Sequence of chain 1.A:
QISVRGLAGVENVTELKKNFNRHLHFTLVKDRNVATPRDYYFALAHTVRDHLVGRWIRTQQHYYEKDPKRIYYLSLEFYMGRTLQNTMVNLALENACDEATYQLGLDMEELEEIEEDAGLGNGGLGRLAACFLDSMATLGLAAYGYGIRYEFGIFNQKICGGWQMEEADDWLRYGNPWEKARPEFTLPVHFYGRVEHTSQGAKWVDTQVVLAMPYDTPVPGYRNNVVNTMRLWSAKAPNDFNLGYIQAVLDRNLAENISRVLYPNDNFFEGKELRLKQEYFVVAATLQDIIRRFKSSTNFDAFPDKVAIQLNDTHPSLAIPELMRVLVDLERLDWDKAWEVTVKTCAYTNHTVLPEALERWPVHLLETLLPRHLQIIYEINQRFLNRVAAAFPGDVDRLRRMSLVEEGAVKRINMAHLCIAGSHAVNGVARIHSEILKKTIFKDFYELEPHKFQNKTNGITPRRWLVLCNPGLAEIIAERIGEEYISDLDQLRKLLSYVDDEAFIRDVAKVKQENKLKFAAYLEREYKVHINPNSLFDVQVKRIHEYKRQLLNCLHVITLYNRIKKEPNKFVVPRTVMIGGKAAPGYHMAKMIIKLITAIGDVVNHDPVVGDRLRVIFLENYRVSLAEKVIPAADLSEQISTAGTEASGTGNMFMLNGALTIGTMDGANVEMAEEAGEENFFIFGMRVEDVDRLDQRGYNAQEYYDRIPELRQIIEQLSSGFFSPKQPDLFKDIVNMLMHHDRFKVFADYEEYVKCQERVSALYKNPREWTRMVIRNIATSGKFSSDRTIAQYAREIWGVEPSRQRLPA

Sequence of chain 2.A:
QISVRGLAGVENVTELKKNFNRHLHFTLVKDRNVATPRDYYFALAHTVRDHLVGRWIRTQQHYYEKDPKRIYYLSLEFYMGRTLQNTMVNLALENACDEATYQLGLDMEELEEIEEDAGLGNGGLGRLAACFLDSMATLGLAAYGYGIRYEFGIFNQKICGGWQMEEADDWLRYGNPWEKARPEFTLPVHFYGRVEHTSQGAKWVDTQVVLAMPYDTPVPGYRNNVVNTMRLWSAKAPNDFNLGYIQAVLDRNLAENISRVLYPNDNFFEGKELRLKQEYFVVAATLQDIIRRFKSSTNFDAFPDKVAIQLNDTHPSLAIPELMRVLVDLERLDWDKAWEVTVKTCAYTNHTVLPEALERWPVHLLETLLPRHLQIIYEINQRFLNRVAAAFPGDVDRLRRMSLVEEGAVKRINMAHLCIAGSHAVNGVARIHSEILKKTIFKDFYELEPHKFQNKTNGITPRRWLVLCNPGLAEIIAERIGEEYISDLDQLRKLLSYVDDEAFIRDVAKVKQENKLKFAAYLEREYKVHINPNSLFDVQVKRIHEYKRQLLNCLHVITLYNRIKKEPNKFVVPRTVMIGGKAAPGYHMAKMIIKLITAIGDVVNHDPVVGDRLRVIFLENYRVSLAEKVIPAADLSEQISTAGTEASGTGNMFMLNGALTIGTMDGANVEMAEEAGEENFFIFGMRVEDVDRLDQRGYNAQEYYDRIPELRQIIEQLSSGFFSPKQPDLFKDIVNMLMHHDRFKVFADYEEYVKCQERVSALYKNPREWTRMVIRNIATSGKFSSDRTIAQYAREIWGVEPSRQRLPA

A small-molecule ligand and the protein it binds are described below.
Small molecule (SMILES): OC[C@H]1O[C@@H](NC(=S)N/N=C/c2ccccc2O)[C@H](O)[C@@H](O)[C@@H]1O

Binding-site contacts:
Ligand atom CAU contacts residue TRP66 of chain 1.A at 3.6 Å (hydrophobic).
Ligand atom OAX contacts residue PRO187 of chain 1.A at 3.5 Å (h-bond).
Ligand atom CAV contacts residue VAL63 of chain 1.A at 3.6 Å (hydrophobic).
Ligand atom NAN contacts residue LYS190 of chain 1.A at 3.6 Å.
Ligand atom CAS contacts residue PRO187 of chain 1.A at 3.9 Å (hydrophobic).
Ligand atom O3 contacts residue GLU189 of chain 1.A at 3.0 Å (salt-bridge).
Ligand atom SAO contacts residue THR37 of chain 2.A at 3.7 Å.
Ligand atom OAX contacts residue GLU189 of chain 1.A at 2.9 Å (salt-bridge).
Ligand atom CAT contacts residue TRP188 of chain 1.A at 3.9 Å (hydrophobic).
Ligand atom C2 contacts residue GLU189 of chain 1.A at 3.1 Å.
Ligand atom CAW contacts residue ARG59 of chain 1.A at 3.4 Å.
Ligand atom CAU contacts residue PRO228 of chain 1.A at 3.8 Å (hydrophobic).
Ligand atom O2 contacts residue LYS190 of chain 1.A at 3.7 Å.
Ligand atom CAM contacts residue LYS190 of chain 1.A at 3.8 Å.
Ligand atom CAR contacts residue ARG59 of chain 1.A at 3.8 Å.
Ligand atom CAU contacts residue ARG59 of chain 1.A at 3.5 Å.
Ligand atom CAQ contacts residue VAL39 of chain 2.A at 3.5 Å (hydrophobic).
Ligand atom CAW contacts residue VAL39 of chain 2.A at 3.4 Å (hydrophobic).
Ligand atom CAR contacts residue VAL39 of chain 2.A at 3.6 Å (hydrophobic).
Ligand atom NAP contacts residue LYS190 of chain 1.A at 3.8 Å.
Ligand atom C4 contacts residue ASN186 of chain 1.A at 3.8 Å.
Ligand atom NAL contacts residue GLU189 of chain 1.A at 3.0 Å (salt-bridge).
Ligand atom NAP contacts residue GLU189 of chain 1.A at 3.8 Å.
Ligand atom O3 contacts residue TYR225 of chain 1.A at 3.5 Å.
Ligand atom C1 contacts residue GLU189 of chain 1.A at 3.5 Å.
Ligand atom NAP contacts residue ARG59 of chain 1.A at 3.3 Å (salt-bridge).
Ligand atom NAN contacts residue ARG59 of chain 1.A at 3.4 Å (salt-bridge).
Ligand atom CAQ contacts residue ARG59 of chain 1.A at 3.4 Å.
Ligand atom CAV contacts residue ARG59 of chain 1.A at 3.2 Å.
Ligand atom OAX contacts residue TRP188 of chain 1.A at 3.5 Å.
Ligand atom O2 contacts residue GLU189 of chain 1.A at 3.6 Å (salt-bridge).
Ligand atom O2 contacts residue ALA191 of chain 1.A at 3.1 Å (h-bond).
Ligand atom CAT contacts residue PRO228 of chain 1.A at 3.8 Å (hydrophobic).
Ligand atom CAM contacts residue THR37 of chain 2.A at 3.7 Å.
Ligand atom OAX contacts residue LYS190 of chain 1.A at 3.4 Å (salt-bridge).
Ligand atom CAW contacts residue VAL63 of chain 1.A at 3.7 Å (hydrophobic).
Ligand atom NAP contacts residue THR37 of chain 2.A at 3.6 Å (h-bond).
Ligand atom NAN contacts residue THR37 of chain 2.A at 2.9 Å (h-bond).
Ligand atom CAT contacts residue TRP66 of chain 1.A at 3.7 Å (hydrophobic).
Ligand atom CAQ contacts residue THR37 of chain 2.A at 3.5 Å.